This small molecule binds to this protein.
Small molecule (SMILES): CC(=O)N[C@H]1[C@H](O[C@H]2[C@H](O)[C@@H](NC(C)=O)CO[C@@H]2CO)O[C@H](CO)[C@@H](O)[C@@H]1O

Binding-site contacts:
Ligand atom N2 contacts residue ASN1098 of chain 1.A at 2.9 Å (h-bond).
Ligand atom C7 contacts residue HIS1101 of chain 1.A at 4.1 Å.
Ligand atom O5 contacts residue ASN1098 of chain 1.A at 2.4 Å (h-bond).
Ligand atom C1 contacts residue THR1100 of chain 1.A at 3.6 Å.
Ligand atom C5 contacts residue HIS1101 of chain 1.A at 3.7 Å.
Ligand atom C1 contacts residue HIS1101 of chain 1.A at 4.1 Å.
Ligand atom O4 contacts residue HIS1101 of chain 1.A at 3.6 Å.
Ligand atom N2 contacts residue THR1100 of chain 1.A at 2.9 Å (h-bond).
Ligand atom O5 contacts residue PHE1103 of chain 1.A at 3.7 Å.
Ligand atom C5 contacts residue ASN1098 of chain 1.A at 3.7 Å.
Ligand atom C3 contacts residue ASN1098 of chain 1.A at 3.8 Å.
Ligand atom C4 contacts residue HIS1101 of chain 1.A at 3.9 Å.
Ligand atom C3 contacts residue HIS1101 of chain 1.A at 3.6 Å.
Ligand atom C1 contacts residue PHE1103 of chain 1.A at 4.3 Å (hydrophobic).
Ligand atom C7 contacts residue THR1100 of chain 1.A at 3.9 Å.
Ligand atom C3 contacts residue THR1100 of chain 1.A at 3.4 Å.
Ligand atom O5 contacts residue HIS1101 of chain 1.A at 4.4 Å.
Ligand atom O7 contacts residue THR1100 of chain 1.A at 3.5 Å.
Ligand atom C2 contacts residue ASN1098 of chain 1.A at 2.4 Å.
Ligand atom C2 contacts residue HIS1101 of chain 1.A at 4.4 Å.
Ligand atom C8 contacts residue ASN1098 of chain 1.A at 3.5 Å.
Ligand atom O3 contacts residue HIS1101 of chain 1.A at 4.3 Å.
Ligand atom O7 contacts residue ASN1098 of chain 1.A at 4.1 Å.
Ligand atom C7 contacts residue ASN1098 of chain 1.A at 3.4 Å.
Ligand atom C6 contacts residue PHE1103 of chain 1.A at 3.7 Å (hydrophobic).
Ligand atom C5 contacts residue PHE1103 of chain 1.A at 3.8 Å (hydrophobic).
Ligand atom C2 contacts residue THR1100 of chain 1.A at 3.4 Å.
Ligand atom C1 contacts residue ASN1098 of chain 1.A at 1.4 Å.
Ligand atom C4 contacts residue ASN1098 of chain 1.A at 4.2 Å.
Ligand atom O7 contacts residue HIS1101 of chain 1.A at 3.5 Å.
Ligand atom O3 contacts residue THR1100 of chain 1.A at 4.0 Å.

Sequence of chain 1.A:
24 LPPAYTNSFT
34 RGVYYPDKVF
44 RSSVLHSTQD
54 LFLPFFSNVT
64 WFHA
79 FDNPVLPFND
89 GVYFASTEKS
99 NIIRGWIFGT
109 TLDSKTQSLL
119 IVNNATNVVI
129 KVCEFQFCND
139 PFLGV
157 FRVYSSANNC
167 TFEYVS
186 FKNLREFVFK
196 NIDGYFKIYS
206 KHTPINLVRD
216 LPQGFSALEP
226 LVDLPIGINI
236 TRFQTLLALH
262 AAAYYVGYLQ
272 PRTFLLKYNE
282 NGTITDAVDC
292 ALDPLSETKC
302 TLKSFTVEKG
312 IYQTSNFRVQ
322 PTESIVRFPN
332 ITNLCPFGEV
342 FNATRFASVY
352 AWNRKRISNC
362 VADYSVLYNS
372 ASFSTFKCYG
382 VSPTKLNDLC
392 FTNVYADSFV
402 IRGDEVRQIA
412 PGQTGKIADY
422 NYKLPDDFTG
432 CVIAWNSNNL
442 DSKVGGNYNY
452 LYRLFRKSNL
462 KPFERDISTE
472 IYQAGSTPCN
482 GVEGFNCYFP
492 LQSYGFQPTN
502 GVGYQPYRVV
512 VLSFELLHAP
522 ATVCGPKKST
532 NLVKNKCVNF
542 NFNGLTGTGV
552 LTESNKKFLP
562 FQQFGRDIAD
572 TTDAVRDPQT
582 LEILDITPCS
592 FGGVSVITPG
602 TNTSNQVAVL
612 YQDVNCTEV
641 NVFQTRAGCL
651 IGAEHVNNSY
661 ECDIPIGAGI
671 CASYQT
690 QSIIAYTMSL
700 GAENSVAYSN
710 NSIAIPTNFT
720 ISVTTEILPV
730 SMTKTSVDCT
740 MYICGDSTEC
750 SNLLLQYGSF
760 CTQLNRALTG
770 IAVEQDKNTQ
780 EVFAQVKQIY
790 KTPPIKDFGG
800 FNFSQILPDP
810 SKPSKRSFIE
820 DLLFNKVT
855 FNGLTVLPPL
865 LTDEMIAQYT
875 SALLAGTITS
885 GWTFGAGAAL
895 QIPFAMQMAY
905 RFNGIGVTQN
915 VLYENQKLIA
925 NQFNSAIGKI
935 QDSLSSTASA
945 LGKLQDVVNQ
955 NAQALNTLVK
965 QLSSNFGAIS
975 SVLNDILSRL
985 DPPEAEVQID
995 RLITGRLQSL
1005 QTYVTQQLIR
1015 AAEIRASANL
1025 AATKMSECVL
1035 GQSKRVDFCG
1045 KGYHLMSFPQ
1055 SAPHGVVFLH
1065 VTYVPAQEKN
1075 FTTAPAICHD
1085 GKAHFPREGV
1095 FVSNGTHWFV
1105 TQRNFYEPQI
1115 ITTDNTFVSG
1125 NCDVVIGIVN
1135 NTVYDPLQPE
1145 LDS